Binding-site contacts:
Ligand atom O5' contacts residue LEU25 of chain 1.E at 3.5 Å.
Ligand atom CP4 contacts residue ALA64 of chain 1.E at 3.6 Å (hydrophobic).
Ligand atom N1 contacts residue ASP67 of chain 1.E at 3.4 Å.
Ligand atom NP1 contacts residue TRP108 of chain 1.E at 3.9 Å.
Ligand atom O4' contacts residue ARG23 of chain 1.E at 3.8 Å.
Ligand atom S contacts residue THR132 of chain 1.E at 3.6 Å (h-bond).
Ligand atom OS5 contacts residue VAL138 of chain 1.E at 3.5 Å.
Ligand atom OP3 contacts residue LEU25 of chain 1.E at 3.8 Å.
Ligand atom CP3 contacts residue ALA64 of chain 1.E at 3.7 Å (hydrophobic).
Ligand atom O31 contacts residue LYS24 of chain 1.E at 3.4 Å (salt-bridge).
Ligand atom C2 contacts residue ILE68 of chain 1.E at 3.7 Å (hydrophobic).
Ligand atom C6 contacts residue HIS66 of chain 1.E at 3.6 Å.
Ligand atom CP5 contacts residue PHE250 of chain 1.E at 3.6 Å (hydrophobic).
Ligand atom CP2 contacts residue THR132 of chain 1.E at 3.3 Å.
Ligand atom N7 contacts residue ALA64 of chain 1.E at 3.6 Å.
Ligand atom CP2 contacts residue ALA64 of chain 1.E at 3.6 Å (hydrophobic).
Ligand atom CS1 contacts residue GLY110 of chain 1.E at 3.7 Å.
Ligand atom O6 contacts residue LEU25 of chain 1.E at 3.6 Å.
Ligand atom OP1 contacts residue PHE250 of chain 1.E at 3.7 Å.
Ligand atom OS1 contacts residue GLY110 of chain 1.E at 2.8 Å (h-bond).
Ligand atom O4' contacts residue LYS24 of chain 1.E at 3.5 Å.
Ligand atom N6 contacts residue ALA64 of chain 1.E at 3.4 Å (h-bond).
Ligand atom OS1 contacts residue GLY109 of chain 1.E at 3.6 Å.
Ligand atom C4' contacts residue ARG23 of chain 1.E at 3.6 Å.
Ligand atom N1 contacts residue HIS66 of chain 1.E at 3.5 Å (h-bond).
Ligand atom CP9 contacts residue TRP108 of chain 1.E at 3.9 Å (hydrophobic).
Ligand atom CS1 contacts residue HIS66 of chain 1.E at 3.5 Å.
Ligand atom OS1 contacts residue GLY65 of chain 1.E at 3.8 Å.
Ligand atom OS4 contacts residue PRO133 of chain 1.E at 3.2 Å.
Ligand atom OS1 contacts residue HIS66 of chain 1.E at 2.8 Å (h-bond).
Ligand atom CPB contacts residue LEU25 of chain 1.E at 3.7 Å (hydrophobic).
Ligand atom C5' contacts residue LEU25 of chain 1.E at 3.6 Å (hydrophobic).
Ligand atom CS3 contacts residue GLY110 of chain 1.E at 3.2 Å.
Ligand atom CS3 contacts residue TYR140 of chain 1.E at 3.5 Å (hydrophobic).
Ligand atom N6 contacts residue HIS66 of chain 1.E at 2.9 Å (h-bond).
Ligand atom C2 contacts residue ASP67 of chain 1.E at 3.3 Å.
Ligand atom CS2 contacts residue HIS66 of chain 1.E at 3.7 Å.
Ligand atom NP1 contacts residue ALA64 of chain 1.E at 2.8 Å (h-bond).
Ligand atom CS3 contacts residue HIS66 of chain 1.E at 2.9 Å.
Ligand atom N1 contacts residue ILE68 of chain 1.E at 3.1 Å (h-bond).

Sequence of chain 1.E:
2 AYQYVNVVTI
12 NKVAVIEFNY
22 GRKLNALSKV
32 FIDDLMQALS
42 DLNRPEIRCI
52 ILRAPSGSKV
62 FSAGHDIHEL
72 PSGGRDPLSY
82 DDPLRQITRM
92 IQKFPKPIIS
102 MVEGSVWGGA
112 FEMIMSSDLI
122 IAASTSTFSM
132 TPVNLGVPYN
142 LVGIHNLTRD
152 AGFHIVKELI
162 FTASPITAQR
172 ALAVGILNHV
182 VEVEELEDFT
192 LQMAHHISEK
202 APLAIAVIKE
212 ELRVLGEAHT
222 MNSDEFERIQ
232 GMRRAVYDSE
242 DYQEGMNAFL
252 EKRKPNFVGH

The small molecule below binds the protein below.
Small molecule (SMILES): CC(C(=O)SCCNC(=O)CCNC(=O)[C@H](O)C(C)(C)COP(=O)(O)OP(=O)(O)OC[C@H]1O[C@@H](n2cnc3c(N)ncnc32)[C@H](O)[C@@H]1OP(=O)(O)O)=[N+]([O-])[O-]